Binding-site contacts:
Ligand atom C30 contacts residue PHE58 of chain 1.A at 3.7 Å (hydrophobic).
Ligand atom C17 contacts residue MET80 of chain 1.A at 3.7 Å (hydrophobic).
Ligand atom C18 contacts residue MET80 of chain 1.A at 3.6 Å (hydrophobic).
Ligand atom CL1 contacts residue LEU120 of chain 1.A at 3.1 Å.
Ligand atom C12 contacts residue PHE100 of chain 1.A at 3.8 Å (hydrophobic).
Ligand atom C31 contacts residue PHE100 of chain 1.A at 3.6 Å (hydrophobic).
Ligand atom C18 contacts residue PHE100 of chain 1.A at 3.7 Å (hydrophobic).
Ligand atom CL1 contacts residue GLY101 of chain 1.A at 3.8 Å.
Ligand atom C13 contacts residue PHE100 of chain 1.A at 3.5 Å (hydrophobic).
Ligand atom O5 contacts residue ARG93 of chain 1.A at 2.9 Å (salt-bridge).
Ligand atom C6 contacts residue ARG93 of chain 1.A at 3.6 Å.
Ligand atom C8 contacts residue VAL83 of chain 1.A at 3.8 Å (hydrophobic).
Ligand atom C27 contacts residue HIS54 of chain 1.A at 3.5 Å.
Ligand atom C33 contacts residue ARG93 of chain 1.A at 3.8 Å.
Ligand atom C5 contacts residue LEU97 of chain 1.A at 3.8 Å (hydrophobic).
Ligand atom O1 contacts residue LEU97 of chain 1.A at 3.5 Å.
Ligand atom N1 contacts residue VAL83 of chain 1.A at 3.7 Å.
Ligand atom O2 contacts residue ARG93 of chain 1.A at 2.9 Å (salt-bridge).
Ligand atom C13 contacts residue MET80 of chain 1.A at 3.7 Å (hydrophobic).
Ligand atom C14 contacts residue PHE100 of chain 1.A at 3.6 Å (hydrophobic).
Ligand atom C24 contacts residue THR96 of chain 1.A at 3.6 Å.
Ligand atom C16 contacts residue MET80 of chain 1.A at 3.9 Å (hydrophobic).
Ligand atom C16 contacts residue LEU97 of chain 1.A at 3.2 Å (hydrophobic).
Ligand atom C30 contacts residue ALA57 of chain 1.A at 3.7 Å (hydrophobic).
Ligand atom C6 contacts residue THR96 of chain 1.A at 3.8 Å.
Ligand atom C7 contacts residue THR96 of chain 1.A at 3.6 Å.
Ligand atom C15 contacts residue PHE100 of chain 1.A at 3.7 Å (hydrophobic).
Ligand atom O4 contacts residue ALA57 of chain 1.A at 3.6 Å.
Ligand atom C5 contacts residue ARG93 of chain 1.A at 3.6 Å.
Ligand atom C8 contacts residue THR96 of chain 1.A at 3.7 Å.
Ligand atom C32 contacts residue Q4S1 of chain 2.B at 3.2 Å.
Ligand atom C3 contacts residue VAL79 of chain 1.A at 3.8 Å (hydrophobic).
Ligand atom C14 contacts residue MET80 of chain 1.A at 3.9 Å (hydrophobic).
Ligand atom C15 contacts residue LEU97 of chain 1.A at 3.5 Å (hydrophobic).
Ligand atom C30 contacts residue MET61 of chain 1.A at 3.6 Å (hydrophobic).
Ligand atom C17 contacts residue PHE100 of chain 1.A at 3.8 Å (hydrophobic).
Ligand atom C9 contacts residue VAL83 of chain 1.A at 3.6 Å (hydrophobic).
Ligand atom CL1 contacts residue ILE124 of chain 1.A at 3.8 Å.
Ligand atom C16 contacts residue PHE100 of chain 1.A at 3.8 Å (hydrophobic).
Ligand atom C4 contacts residue VAL83 of chain 1.A at 3.8 Å (hydrophobic).

Sequence of chain 2.A:
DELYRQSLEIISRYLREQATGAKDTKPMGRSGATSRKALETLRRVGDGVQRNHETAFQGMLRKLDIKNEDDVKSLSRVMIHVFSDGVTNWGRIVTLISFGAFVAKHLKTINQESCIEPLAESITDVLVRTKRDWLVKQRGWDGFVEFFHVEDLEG

Sequence of chain 1.A:
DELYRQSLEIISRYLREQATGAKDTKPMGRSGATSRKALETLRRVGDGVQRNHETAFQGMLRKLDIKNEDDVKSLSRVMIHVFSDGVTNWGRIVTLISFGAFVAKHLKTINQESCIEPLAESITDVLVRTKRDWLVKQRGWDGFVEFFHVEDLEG

A small-molecule ligand and the protein it binds are described below.
Small molecule (SMILES): CO[C@H]1/C=C/CCN(C)C(=O)C[C@](O)(C(=O)NS(=O)(=O)N(C)C)c2ccc3c(c2)N(C[C@@H]2CC[C@H]21)C[C@@]1(CCCc2cc(Cl)ccc21)CO3